A protein and the small-molecule ligand that binds it are described below.
Small molecule (SMILES): CC(=O)N[C@@H]1[C@@H](O)[C@H](O)[C@@H](CO)O[C@H]1O

Binding-site contacts:
Ligand atom C6 contacts residue ASN21 of chain 1.A at 3.2 Å.
Ligand atom C4 contacts residue ASN21 of chain 1.A at 4.1 Å.
Ligand atom N2 contacts residue ASN21 of chain 1.A at 3.3 Å (h-bond).
Ligand atom C1 contacts residue ASN21 of chain 1.A at 1.4 Å.
Ligand atom C5 contacts residue ASN21 of chain 1.A at 3.3 Å.
Ligand atom O7 contacts residue ASN21 of chain 1.A at 3.0 Å (h-bond).
Ligand atom C3 contacts residue ASN21 of chain 1.A at 3.9 Å.
Ligand atom C8 contacts residue ILE76 of chain 1.A at 4.3 Å (hydrophobic).
Ligand atom O7 contacts residue PHE78 of chain 1.A at 3.9 Å.
Ligand atom C7 contacts residue ASN21 of chain 1.A at 3.4 Å.
Ligand atom C2 contacts residue ASN21 of chain 1.A at 2.6 Å.
Ligand atom O5 contacts residue ASN21 of chain 1.A at 2.4 Å (h-bond).

Sequence of chain 1.A:
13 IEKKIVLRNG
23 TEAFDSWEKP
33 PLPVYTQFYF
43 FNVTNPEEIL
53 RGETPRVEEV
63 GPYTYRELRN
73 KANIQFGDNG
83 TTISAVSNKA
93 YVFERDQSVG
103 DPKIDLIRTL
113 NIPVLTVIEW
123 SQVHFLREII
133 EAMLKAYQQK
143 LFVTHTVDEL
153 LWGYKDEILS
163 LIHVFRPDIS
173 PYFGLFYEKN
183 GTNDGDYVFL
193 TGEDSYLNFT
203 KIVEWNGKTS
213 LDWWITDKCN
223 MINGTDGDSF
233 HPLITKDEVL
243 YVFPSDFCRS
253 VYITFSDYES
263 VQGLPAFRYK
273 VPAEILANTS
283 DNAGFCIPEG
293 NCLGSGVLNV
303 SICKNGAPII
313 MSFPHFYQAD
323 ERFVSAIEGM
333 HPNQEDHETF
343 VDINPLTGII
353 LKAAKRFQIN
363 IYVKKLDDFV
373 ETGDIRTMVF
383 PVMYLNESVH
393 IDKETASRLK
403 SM